A protein and the small-molecule ligand that binds it are described below.
Small molecule (SMILES): Cc1ncc(COP(=O)(O)O)c(CN[C@H](CCC(=O)O)C(=O)O)c1O

Sequence of chain 1.B:
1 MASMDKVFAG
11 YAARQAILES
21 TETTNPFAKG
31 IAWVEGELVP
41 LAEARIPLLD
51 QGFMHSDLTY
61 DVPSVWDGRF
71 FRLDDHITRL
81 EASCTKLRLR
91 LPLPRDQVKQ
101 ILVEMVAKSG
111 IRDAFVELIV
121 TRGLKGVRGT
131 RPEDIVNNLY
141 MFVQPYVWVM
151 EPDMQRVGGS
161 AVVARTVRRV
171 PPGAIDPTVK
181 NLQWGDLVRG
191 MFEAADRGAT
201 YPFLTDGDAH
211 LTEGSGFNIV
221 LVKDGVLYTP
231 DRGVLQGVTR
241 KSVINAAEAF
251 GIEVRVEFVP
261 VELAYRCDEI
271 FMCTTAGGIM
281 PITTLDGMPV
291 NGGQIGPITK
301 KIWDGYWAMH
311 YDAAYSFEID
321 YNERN

Sequence of chain 1.A:
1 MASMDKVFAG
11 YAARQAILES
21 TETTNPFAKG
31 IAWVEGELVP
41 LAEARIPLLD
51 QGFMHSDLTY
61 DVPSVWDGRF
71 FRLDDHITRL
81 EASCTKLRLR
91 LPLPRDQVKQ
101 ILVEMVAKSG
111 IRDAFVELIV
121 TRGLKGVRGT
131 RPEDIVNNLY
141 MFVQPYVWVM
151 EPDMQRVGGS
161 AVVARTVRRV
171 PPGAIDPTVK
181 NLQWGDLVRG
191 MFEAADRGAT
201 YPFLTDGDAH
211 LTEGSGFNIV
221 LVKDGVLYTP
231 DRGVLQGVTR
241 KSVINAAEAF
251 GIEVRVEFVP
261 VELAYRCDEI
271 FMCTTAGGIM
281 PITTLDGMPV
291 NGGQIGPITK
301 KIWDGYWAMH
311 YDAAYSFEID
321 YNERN

Binding-site contacts:
Ligand atom OP1 contacts residue THR239 of chain 1.A at 2.6 Å (h-bond).
Ligand atom C5A contacts residue PLP1 of chain 1.C at 0.6 Å.
Ligand atom OA contacts residue PLP1 of chain 1.C at 3.3 Å.
Ligand atom C2A contacts residue PLP1 of chain 1.C at 0.0 Å.
Ligand atom C2 contacts residue PLP1 of chain 1.C at 0.2 Å.
Ligand atom C4 contacts residue GLY216 of chain 1.A at 3.4 Å.
Ligand atom OP2 contacts residue ARG79 of chain 1.A at 2.9 Å (salt-bridge).
Ligand atom C5 contacts residue PLP1 of chain 1.C at 0.5 Å.
Ligand atom NA contacts residue PLP1 of chain 1.C at 1.5 Å.
Ligand atom OE1 contacts residue ARG128 of chain 1.B at 3.5 Å (salt-bridge).
Ligand atom OP4 contacts residue GLY237 of chain 1.A at 3.5 Å.
Ligand atom C6 contacts residue GLU213 of chain 1.A at 3.5 Å.
Ligand atom C4A contacts residue THR274 of chain 1.A at 3.2 Å.
Ligand atom OP3 contacts residue THR275 of chain 1.A at 2.8 Å (h-bond).
Ligand atom OP2 contacts residue PLP1 of chain 1.C at 0.4 Å (h-bond).
Ligand atom C4A contacts residue PLP1 of chain 1.C at 1.1 Å.
Ligand atom OA contacts residue VAL62 of chain 1.A at 3.2 Å.
Ligand atom C4A contacts residue GLY216 of chain 1.A at 3.4 Å.
Ligand atom C6 contacts residue PHE217 of chain 1.A at 3.5 Å (hydrophobic).
Ligand atom OP1 contacts residue PLP1 of chain 1.C at 0.4 Å (h-bond).
Ligand atom OP1 contacts residue VAL238 of chain 1.A at 3.4 Å (h-bond).
Ligand atom C3 contacts residue PLP1 of chain 1.C at 0.5 Å.
Ligand atom C6 contacts residue PLP1 of chain 1.C at 0.4 Å.
Ligand atom OP4 contacts residue PLP1 of chain 1.C at 0.6 Å (h-bond).
Ligand atom OP2 contacts residue VAL238 of chain 1.A at 2.9 Å (h-bond).
Ligand atom OE1 contacts residue TRP184 of chain 1.A at 3.5 Å.
Ligand atom P contacts residue PLP1 of chain 1.C at 0.4 Å.
Ligand atom OA contacts residue LYS180 of chain 1.A at 2.9 Å (salt-bridge).
Ligand atom O3 contacts residue GLY216 of chain 1.A at 3.2 Å.
Ligand atom OP4 contacts residue LEU235 of chain 1.A at 3.4 Å.
Ligand atom P contacts residue THR275 of chain 1.A at 3.5 Å.
Ligand atom OP2 contacts residue GLY237 of chain 1.A at 3.4 Å.
Ligand atom N1 contacts residue GLU213 of chain 1.A at 2.7 Å (salt-bridge).
Ligand atom CAA contacts residue PLP1 of chain 1.C at 2.7 Å.
Ligand atom N1 contacts residue PLP1 of chain 1.C at 0.3 Å (h-bond).
Ligand atom C3 contacts residue GLY216 of chain 1.A at 3.4 Å.
Ligand atom CA contacts residue PLP1 of chain 1.C at 3.0 Å.
Ligand atom OP3 contacts residue PLP1 of chain 1.C at 0.7 Å (h-bond).
Ligand atom O3 contacts residue PLP1 of chain 1.C at 0.8 Å (h-bond).
Ligand atom C4 contacts residue PLP1 of chain 1.C at 0.7 Å.